Sequence of chain 1.L:
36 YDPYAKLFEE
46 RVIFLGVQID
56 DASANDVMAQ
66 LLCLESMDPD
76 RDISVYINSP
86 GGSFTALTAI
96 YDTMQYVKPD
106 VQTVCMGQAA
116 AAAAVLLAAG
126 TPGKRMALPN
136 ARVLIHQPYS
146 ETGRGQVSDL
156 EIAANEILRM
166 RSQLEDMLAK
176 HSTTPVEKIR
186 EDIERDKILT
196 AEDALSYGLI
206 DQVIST

Sequence of chain 1.M:
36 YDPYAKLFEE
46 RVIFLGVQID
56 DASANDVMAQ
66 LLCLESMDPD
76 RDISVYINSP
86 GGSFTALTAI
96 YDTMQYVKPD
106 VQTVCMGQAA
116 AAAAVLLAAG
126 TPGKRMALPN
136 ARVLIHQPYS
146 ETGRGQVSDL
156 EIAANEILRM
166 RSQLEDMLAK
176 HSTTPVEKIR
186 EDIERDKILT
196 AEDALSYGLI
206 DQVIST

Binding-site contacts:
Ligand atom C6 contacts residue SER71 of chain 1.M at 3.7 Å.
Ligand atom C3 contacts residue GLU70 of chain 1.M at 3.4 Å.
Ligand atom C1 contacts residue LEU67 of chain 1.M at 3.5 Å (hydrophobic).
Ligand atom C5 contacts residue SER71 of chain 1.M at 3.6 Å.
Ligand atom N contacts residue TYR101 of chain 1.M at 3.5 Å (h-bond).
Ligand atom C8 contacts residue LYS41 of chain 1.L at 3.6 Å.
Ligand atom C contacts residue TYR81 of chain 1.L at 3.8 Å (hydrophobic).
Ligand atom C8 contacts residue GLU45 of chain 1.L at 3.2 Å.
Ligand atom O contacts residue TYR81 of chain 1.L at 2.8 Å (h-bond).
Ligand atom CE2 contacts residue LEU133 of chain 1.L at 3.8 Å (hydrophobic).
Ligand atom CD contacts residue TYR81 of chain 1.L at 3.8 Å (hydrophobic).
Ligand atom CE1 contacts residue LEU67 of chain 1.M at 3.6 Å (hydrophobic).
Ligand atom C2 contacts residue LEU67 of chain 1.M at 3.5 Å (hydrophobic).
Ligand atom CB contacts residue TYR81 of chain 1.L at 3.7 Å (hydrophobic).
Ligand atom C6 contacts residue LEU42 of chain 1.L at 3.4 Å (hydrophobic).
Ligand atom CB contacts residue GLN107 of chain 1.L at 3.4 Å.
Ligand atom C6 contacts residue GLU45 of chain 1.L at 3.8 Å.
Ligand atom CD1 contacts residue TYR81 of chain 1.L at 3.9 Å (hydrophobic).
Ligand atom O11 contacts residue LEU67 of chain 1.M at 3.9 Å.
Ligand atom C1 contacts residue GLU70 of chain 1.M at 3.8 Å.
Ligand atom C contacts residue TYR101 of chain 1.M at 3.7 Å (hydrophobic).
Ligand atom C contacts residue TYR101 of chain 1.M at 3.1 Å (hydrophobic).
Ligand atom CA contacts residue GLN107 of chain 1.L at 3.4 Å.
Ligand atom C4 contacts residue LEU42 of chain 1.L at 3.7 Å (hydrophobic).
Ligand atom N contacts residue TYR81 of chain 1.L at 3.3 Å (h-bond).
Ligand atom C2 contacts residue GLU70 of chain 1.M at 3.9 Å.
Ligand atom C contacts residue TYR101 of chain 1.M at 3.9 Å (hydrophobic).
Ligand atom C7 contacts residue GLU45 of chain 1.L at 3.6 Å.
Ligand atom CD1 contacts residue LEU67 of chain 1.M at 3.6 Å (hydrophobic).
Ligand atom O contacts residue TYR101 of chain 1.M at 2.8 Å (h-bond).
Ligand atom O contacts residue TYR101 of chain 1.M at 3.3 Å (h-bond).
Ligand atom O11 contacts residue GLU70 of chain 1.M at 3.3 Å (salt-bridge).
Ligand atom N contacts residue LEU67 of chain 1.M at 3.8 Å.
Ligand atom CE contacts residue SER79 of chain 1.L at 3.2 Å.
Ligand atom CA contacts residue TYR101 of chain 1.M at 3.4 Å (hydrophobic).
Ligand atom C7 contacts residue SER71 of chain 1.M at 3.1 Å.
Ligand atom C3 contacts residue LEU67 of chain 1.M at 3.8 Å (hydrophobic).
Ligand atom CD2 contacts residue ILE209 of chain 1.L at 3.5 Å (hydrophobic).
Ligand atom C5 contacts residue LEU42 of chain 1.L at 3.9 Å (hydrophobic).
Ligand atom CB contacts residue TYR101 of chain 1.M at 3.7 Å (hydrophobic).

This protein binds this small molecule.
Small molecule (SMILES): C/C=C/C=C/C=C/C(=O)N[C@@H](Cc1ccccc1)C(=O)N[C@H]1COC(=O)[C@@H]2C[C@@H](C)CN2C(=O)[C@H](C)NC(=O)[C@H](C)N(C)C(=O)[C@@H]2CCCN2C1=O